Sequence of chain 1.E:
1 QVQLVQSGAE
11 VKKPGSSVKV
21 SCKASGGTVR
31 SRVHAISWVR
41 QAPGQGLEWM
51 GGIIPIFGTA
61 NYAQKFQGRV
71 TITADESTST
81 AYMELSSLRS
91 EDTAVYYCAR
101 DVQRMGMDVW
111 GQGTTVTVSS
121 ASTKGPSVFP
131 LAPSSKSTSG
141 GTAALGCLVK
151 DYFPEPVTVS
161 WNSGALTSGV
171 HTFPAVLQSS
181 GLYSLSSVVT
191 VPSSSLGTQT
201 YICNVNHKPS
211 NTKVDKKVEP

Sequence of chain 1.G:
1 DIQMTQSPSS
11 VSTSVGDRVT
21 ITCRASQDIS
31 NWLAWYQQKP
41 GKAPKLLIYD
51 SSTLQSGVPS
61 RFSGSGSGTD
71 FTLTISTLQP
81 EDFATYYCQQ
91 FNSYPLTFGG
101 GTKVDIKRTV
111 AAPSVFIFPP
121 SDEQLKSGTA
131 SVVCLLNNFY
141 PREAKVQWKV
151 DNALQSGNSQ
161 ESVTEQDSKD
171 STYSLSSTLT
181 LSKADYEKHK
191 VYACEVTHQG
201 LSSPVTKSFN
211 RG

Sequence of chain 1.B:
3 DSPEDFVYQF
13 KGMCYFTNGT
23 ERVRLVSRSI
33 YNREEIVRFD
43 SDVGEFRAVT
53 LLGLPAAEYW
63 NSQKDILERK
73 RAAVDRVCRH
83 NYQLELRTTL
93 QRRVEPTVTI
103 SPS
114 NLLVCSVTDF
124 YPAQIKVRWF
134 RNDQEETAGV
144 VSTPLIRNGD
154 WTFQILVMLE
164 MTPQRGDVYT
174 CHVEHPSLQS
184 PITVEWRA

The small molecule below binds the protein below.
Small molecule (SMILES): CC(C)C[C@H](NC(=O)[C@H](CCC(=O)O)NC(=O)[C@@H]1CCCN1C(=O)[C@H](CCC(N)=O)NC(=O)[C@@H]1CCCN1C(=O)[C@H](C)NC(=O)[C@H](C)N)C(=O)N1CCC[C@H]1C(=O)N[C@@H](Cc1ccc(O)cc1)C(=O)N1CCC[C@H]1C(=O)N[C@@H](CCC(N)=O)C(=O)N1CCC[C@H]1C(=O)NCC=O

Binding-site contacts:
Ligand atom CD contacts residue SER29 of chain 1.B at 3.5 Å.
Ligand atom OE2 contacts residue LYS72 of chain 1.B at 2.5 Å (salt-bridge).
Ligand atom CD2 contacts residue ASN64 of chain 1.A at 3.3 Å.
Ligand atom O contacts residue ARG55 of chain 1.A at 3.4 Å (salt-bridge).
Ligand atom CB contacts residue ARG55 of chain 1.A at 3.0 Å.
Ligand atom O contacts residue ARG78 of chain 1.B at 3.1 Å (salt-bridge).
Ligand atom NE2 contacts residue ALA58 of chain 1.B at 3.1 Å.
Ligand atom CA contacts residue ASN83 of chain 1.B at 3.3 Å.
Ligand atom CD contacts residue LYS72 of chain 1.B at 3.1 Å.
Ligand atom C contacts residue ASN71 of chain 1.A at 3.5 Å.
Ligand atom O contacts residue HIS70 of chain 1.A at 2.9 Å (h-bond).
Ligand atom CG contacts residue PHE12 of chain 1.B at 3.5 Å (hydrophobic).
Ligand atom CG contacts residue ARG78 of chain 1.A at 3.2 Å.
Ligand atom N contacts residue ASN83 of chain 1.B at 2.8 Å (h-bond).
Ligand atom O contacts residue PHE56 of chain 1.A at 3.3 Å.
Ligand atom O contacts residue ASN83 of chain 1.B at 3.0 Å (h-bond).
Ligand atom O contacts residue TRP62 of chain 1.B at 3.0 Å (h-bond).
Ligand atom O contacts residue LYS72 of chain 1.B at 3.0 Å (salt-bridge).
Ligand atom OE1 contacts residue TYR10 of chain 1.B at 3.3 Å (h-bond).
Ligand atom O contacts residue TRP62 of chain 1.B at 3.2 Å.
Ligand atom O contacts residue ARG78 of chain 1.A at 2.8 Å (salt-bridge).
Ligand atom OE1 contacts residue TRP32 of chain 1.G at 2.9 Å (h-bond).
Ligand atom CD contacts residue ASN64 of chain 1.A at 3.3 Å.
Ligand atom O contacts residue ASN71 of chain 1.A at 3.2 Å (h-bond).
Ligand atom O contacts residue GLN103 of chain 1.E at 2.6 Å (h-bond).
Ligand atom CB contacts residue TYR11 of chain 1.A at 3.3 Å (hydrophobic).
Ligand atom N contacts residue ASN71 of chain 1.A at 2.6 Å (h-bond).
Ligand atom CA contacts residue ASN71 of chain 1.A at 3.5 Å.
Ligand atom CB contacts residue TYR25 of chain 1.A at 3.3 Å (hydrophobic).
Ligand atom O contacts residue ASN64 of chain 1.A at 3.4 Å (h-bond).
Ligand atom N contacts residue TYR11 of chain 1.A at 2.8 Å (h-bond).
Ligand atom CA contacts residue ARG55 of chain 1.A at 3.3 Å.
Ligand atom CB contacts residue ASN71 of chain 1.A at 3.2 Å.
Ligand atom NE2 contacts residue ARG78 of chain 1.A at 3.2 Å (salt-bridge).
Ligand atom OH contacts residue ARG71 of chain 1.B at 3.1 Å (salt-bridge).
Ligand atom O contacts residue HIS82 of chain 1.B at 3.0 Å (h-bond).
Ligand atom N contacts residue VAL29 of chain 1.E at 3.3 Å.
Ligand atom O contacts residue PHE54 of chain 1.A at 3.3 Å.
Ligand atom CG contacts residue SER29 of chain 1.B at 3.4 Å.
Ligand atom OE2 contacts residue SER29 of chain 1.B at 2.7 Å (h-bond).

Sequence of chain 1.A:
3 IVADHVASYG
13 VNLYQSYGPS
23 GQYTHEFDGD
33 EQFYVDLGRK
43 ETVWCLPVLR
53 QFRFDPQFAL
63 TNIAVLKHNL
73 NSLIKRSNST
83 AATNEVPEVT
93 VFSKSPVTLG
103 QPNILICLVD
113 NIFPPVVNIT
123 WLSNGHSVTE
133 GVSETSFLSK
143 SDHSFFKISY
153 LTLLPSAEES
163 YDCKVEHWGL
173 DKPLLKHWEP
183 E